Binding-site contacts:
Ligand atom O5 contacts residue ALA75 of chain 7.A at 3.1 Å (h-bond).
Ligand atom N8 contacts residue GLU134 of chain 9.A at 2.9 Å (salt-bridge).
Ligand atom C3 contacts residue LEU73 of chain 7.A at 4.4 Å (hydrophobic).
Ligand atom C11 contacts residue LEU73 of chain 7.A at 4.2 Å (hydrophobic).
Ligand atom C11 contacts residue HIS138 of chain 9.A at 4.1 Å.
Ligand atom C4 contacts residue MET74 of chain 7.A at 3.6 Å (hydrophobic).
Ligand atom C7 contacts residue GLU134 of chain 9.A at 4.0 Å.
Ligand atom C4 contacts residue ALA75 of chain 7.A at 4.4 Å (hydrophobic).
Ligand atom C3 contacts residue GLU134 of chain 9.A at 4.0 Å.
Ligand atom C11 contacts residue MET74 of chain 7.A at 4.1 Å (hydrophobic).
Ligand atom C1 contacts residue VAL135 of chain 9.A at 4.3 Å (hydrophobic).
Ligand atom C9 contacts residue MET74 of chain 7.A at 3.9 Å (hydrophobic).
Ligand atom C2 contacts residue LEU102 of chain 7.A at 4.3 Å (hydrophobic).
Ligand atom N8 contacts residue MET74 of chain 7.A at 4.4 Å.
Ligand atom C6 contacts residue LEU73 of chain 7.A at 3.3 Å (hydrophobic).
Ligand atom O5 contacts residue MET74 of chain 7.A at 3.3 Å.
Ligand atom C9 contacts residue LEU73 of chain 7.A at 3.8 Å (hydrophobic).
Ligand atom C1 contacts residue LEU73 of chain 7.A at 4.2 Å (hydrophobic).
Ligand atom C1 contacts residue MET74 of chain 7.A at 4.3 Å (hydrophobic).
Ligand atom C6 contacts residue MET74 of chain 7.A at 3.4 Å (hydrophobic).
Ligand atom C3 contacts residue LEU131 of chain 9.A at 4.1 Å (hydrophobic).
Ligand atom O5 contacts residue LEU73 of chain 7.A at 3.6 Å.
Ligand atom N10 contacts residue LEU73 of chain 7.A at 3.3 Å.
Ligand atom C3 contacts residue VAL135 of chain 9.A at 3.9 Å (hydrophobic).
Ligand atom C9 contacts residue GLU134 of chain 9.A at 3.8 Å.
Ligand atom C1 contacts residue MET105 of chain 7.A at 4.1 Å (hydrophobic).
Ligand atom O5 contacts residue ASN106 of chain 7.A at 2.5 Å (h-bond).
Ligand atom C1 contacts residue LEU109 of chain 7.A at 4.2 Å (hydrophobic).
Ligand atom C11 contacts residue ASP72 of chain 7.A at 4.0 Å.
Ligand atom C4 contacts residue ASN106 of chain 7.A at 3.2 Å.
Ligand atom C1 contacts residue ASN106 of chain 7.A at 3.2 Å.
Ligand atom C2 contacts residue VAL135 of chain 9.A at 3.6 Å (hydrophobic).
Ligand atom C11 contacts residue GLU134 of chain 9.A at 3.9 Å.
Ligand atom C7 contacts residue MET74 of chain 7.A at 4.0 Å (hydrophobic).
Ligand atom N10 contacts residue MET74 of chain 7.A at 2.9 Å (h-bond).
Ligand atom C2 contacts residue MET105 of chain 7.A at 4.0 Å (hydrophobic).
Ligand atom C2 contacts residue LEU131 of chain 9.A at 4.1 Å (hydrophobic).
Ligand atom C7 contacts residue LEU73 of chain 7.A at 3.8 Å (hydrophobic).
Ligand atom C4 contacts residue LEU73 of chain 7.A at 3.6 Å (hydrophobic).
Ligand atom N8 contacts residue LEU73 of chain 7.A at 4.1 Å.

A small-molecule ligand and the protein it binds are described below.
Small molecule (SMILES): Cc1nc2cccc(O)c2[nH]1

Sequence of chain 7.A:
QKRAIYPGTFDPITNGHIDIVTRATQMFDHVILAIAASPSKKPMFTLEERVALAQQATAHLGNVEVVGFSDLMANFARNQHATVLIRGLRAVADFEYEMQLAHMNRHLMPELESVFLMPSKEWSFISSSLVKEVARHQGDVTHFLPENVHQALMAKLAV

Sequence of chain 9.A:
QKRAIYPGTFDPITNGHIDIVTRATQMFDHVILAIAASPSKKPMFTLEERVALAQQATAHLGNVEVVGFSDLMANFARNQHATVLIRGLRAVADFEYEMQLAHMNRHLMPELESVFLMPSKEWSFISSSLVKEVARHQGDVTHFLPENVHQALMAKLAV